The small molecule below binds the protein below.
Small molecule (SMILES): CC(=O)N[C@H]1[C@H](O[C@H]2[C@H](O)[C@@H](NC(C)=O)CO[C@@H]2CO)O[C@H](CO)[C@@H](O[C@@H]2O[C@H](CO[C@H]3O[C@H](CO)[C@@H](O)[C@H](O)[C@@H]3O)[C@@H](O)[C@H](O[C@H]3O[C@H](CO)[C@@H](O)[C@H](O)[C@@H]3O)[C@@H]2O)[C@@H]1O

Binding-site contacts:
Ligand atom C2 contacts residue ASN568 of chain 1.A at 2.4 Å.
Ligand atom C4 contacts residue ASN568 of chain 1.A at 4.2 Å.
Ligand atom O5 contacts residue ASN568 of chain 1.A at 2.3 Å (h-bond).
Ligand atom O6 contacts residue ARG621 of chain 1.A at 3.8 Å.
Ligand atom C1 contacts residue ASN568 of chain 1.A at 1.4 Å.
Ligand atom C6 contacts residue VAL592 of chain 1.A at 3.9 Å (hydrophobic).
Ligand atom C3 contacts residue GLN456 of chain 1.A at 3.5 Å.
Ligand atom C8 contacts residue TYR512 of chain 1.A at 4.1 Å (hydrophobic).
Ligand atom C6 contacts residue GLN456 of chain 1.A at 4.1 Å.
Ligand atom N2 contacts residue ASP538 of chain 1.A at 2.9 Å (salt-bridge).
Ligand atom O7 contacts residue TYR512 of chain 1.A at 2.7 Å (h-bond).
Ligand atom C7 contacts residue SER540 of chain 1.A at 3.9 Å.
Ligand atom C8 contacts residue THR516 of chain 1.A at 4.0 Å.
Ligand atom O6 contacts residue GLU590 of chain 1.A at 2.9 Å (salt-bridge).
Ligand atom O7 contacts residue ASN568 of chain 1.A at 3.9 Å.
Ligand atom C7 contacts residue TYR512 of chain 1.A at 3.7 Å (hydrophobic).
Ligand atom N2 contacts residue SER540 of chain 1.A at 3.9 Å.
Ligand atom C3 contacts residue ASP538 of chain 1.A at 3.8 Å.
Ligand atom C1 contacts residue ASP538 of chain 1.A at 3.7 Å.
Ligand atom O3 contacts residue GLN456 of chain 1.A at 2.9 Å (h-bond).
Ligand atom C7 contacts residue ASN568 of chain 1.A at 3.6 Å.
Ligand atom C7 contacts residue ASP538 of chain 1.A at 3.9 Å.
Ligand atom C8 contacts residue ASP538 of chain 1.A at 3.8 Å.
Ligand atom C5 contacts residue ASN568 of chain 1.A at 3.6 Å.
Ligand atom N2 contacts residue ASN568 of chain 1.A at 2.9 Å (h-bond).
Ligand atom C8 contacts residue SER540 of chain 1.A at 3.8 Å.
Ligand atom C8 contacts residue VAL566 of chain 1.A at 4.0 Å (hydrophobic).
Ligand atom O5 contacts residue VAL592 of chain 1.A at 3.6 Å.
Ligand atom C1 contacts residue GLN456 of chain 1.A at 4.2 Å.
Ligand atom C2 contacts residue GLN456 of chain 1.A at 3.7 Å.
Ligand atom O6 contacts residue VAL592 of chain 1.A at 3.4 Å.
Ligand atom C6 contacts residue VAL566 of chain 1.A at 3.9 Å (hydrophobic).
Ligand atom C3 contacts residue ASN568 of chain 1.A at 3.8 Å.
Ligand atom C7 contacts residue GLN456 of chain 1.A at 4.1 Å.
Ligand atom C4 contacts residue GLN456 of chain 1.A at 3.5 Å.
Ligand atom O7 contacts residue GLN456 of chain 1.A at 3.4 Å.
Ligand atom C8 contacts residue VAL536 of chain 1.A at 4.0 Å (hydrophobic).
Ligand atom O5 contacts residue GLN456 of chain 1.A at 3.6 Å (h-bond).
Ligand atom C6 contacts residue GLU590 of chain 1.A at 3.3 Å.
Ligand atom C2 contacts residue ASP538 of chain 1.A at 3.7 Å.

Sequence of chain 1.A:
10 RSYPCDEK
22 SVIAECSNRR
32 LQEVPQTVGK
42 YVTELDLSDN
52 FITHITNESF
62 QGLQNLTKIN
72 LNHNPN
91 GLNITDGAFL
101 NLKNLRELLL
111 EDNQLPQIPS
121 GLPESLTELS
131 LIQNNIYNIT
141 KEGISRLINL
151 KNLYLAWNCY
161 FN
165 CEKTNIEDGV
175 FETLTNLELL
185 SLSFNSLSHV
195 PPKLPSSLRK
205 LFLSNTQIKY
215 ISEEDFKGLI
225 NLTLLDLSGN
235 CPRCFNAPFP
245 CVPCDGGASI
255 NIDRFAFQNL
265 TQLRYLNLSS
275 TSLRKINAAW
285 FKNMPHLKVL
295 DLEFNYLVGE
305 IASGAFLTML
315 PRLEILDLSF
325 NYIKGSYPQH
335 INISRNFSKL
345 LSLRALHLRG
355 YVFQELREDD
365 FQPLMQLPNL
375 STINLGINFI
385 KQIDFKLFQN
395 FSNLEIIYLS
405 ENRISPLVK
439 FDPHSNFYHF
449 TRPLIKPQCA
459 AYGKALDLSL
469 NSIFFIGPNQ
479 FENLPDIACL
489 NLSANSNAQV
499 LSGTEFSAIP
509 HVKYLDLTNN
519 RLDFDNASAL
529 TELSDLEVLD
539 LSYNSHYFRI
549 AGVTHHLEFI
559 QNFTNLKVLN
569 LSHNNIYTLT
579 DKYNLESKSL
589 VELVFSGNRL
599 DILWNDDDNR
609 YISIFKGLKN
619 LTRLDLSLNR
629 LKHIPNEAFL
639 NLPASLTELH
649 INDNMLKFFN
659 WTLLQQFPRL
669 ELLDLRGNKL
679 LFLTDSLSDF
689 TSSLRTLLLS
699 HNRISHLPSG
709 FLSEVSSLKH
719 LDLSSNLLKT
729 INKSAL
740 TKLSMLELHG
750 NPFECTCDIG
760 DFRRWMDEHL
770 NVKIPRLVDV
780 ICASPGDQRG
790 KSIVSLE